The small molecule below binds the protein below.
Small molecule (SMILES): OC[C@H]1O[C@@H](O[C@@H]2[C@@H](O)[C@H](O)O[C@H](CO)[C@H]2O)[C@H](O)[C@@H](O)[C@@H]1O

Binding-site contacts:
Ligand atom O3 contacts residue ASP203 of chain 1.E at 3.3 Å (salt-bridge).
Ligand atom C4 contacts residue GLY170 of chain 1.E at 4.2 Å.
Ligand atom C2 contacts residue LEU207 of chain 1.E at 4.0 Å (hydrophobic).
Ligand atom O4 contacts residue GLN210 of chain 1.E at 2.5 Å (h-bond).
Ligand atom O4 contacts residue GLY170 of chain 1.E at 3.4 Å (h-bond).
Ligand atom C2 contacts residue THR168 of chain 1.E at 4.4 Å.
Ligand atom O4 contacts residue ILE266 of chain 1.E at 4.4 Å.
Ligand atom O3 contacts residue LEU207 of chain 1.E at 3.9 Å.
Ligand atom C6 contacts residue GLY206 of chain 1.E at 4.2 Å.
Ligand atom C3 contacts residue GLY170 of chain 1.E at 4.0 Å.
Ligand atom C6 contacts residue ILE266 of chain 1.E at 3.8 Å (hydrophobic).
Ligand atom O4 contacts residue PRO202 of chain 1.E at 3.7 Å.
Ligand atom O5 contacts residue LEU207 of chain 1.E at 4.3 Å.
Ligand atom C2 contacts residue ASP203 of chain 1.E at 3.3 Å.
Ligand atom O4 contacts residue ASP171 of chain 1.E at 4.0 Å.
Ligand atom O5 contacts residue GLY206 of chain 1.E at 3.9 Å.
Ligand atom O3 contacts residue THR168 of chain 1.E at 2.8 Å (h-bond).
Ligand atom O6 contacts residue GLY206 of chain 1.E at 4.3 Å.
Ligand atom O2 contacts residue ASP203 of chain 1.E at 2.7 Å (salt-bridge).
Ligand atom C1 contacts residue GLY206 of chain 1.E at 4.3 Å.
Ligand atom O2 contacts residue THR168 of chain 1.E at 3.9 Å.
Ligand atom C1 contacts residue ASP203 of chain 1.E at 3.9 Å.
Ligand atom C4 contacts residue GLN210 of chain 1.E at 3.3 Å.
Ligand atom C4 contacts residue PRO202 of chain 1.E at 3.6 Å (hydrophobic).
Ligand atom C3 contacts residue PRO202 of chain 1.E at 4.2 Å (hydrophobic).
Ligand atom O3 contacts residue PRO202 of chain 1.E at 3.7 Å.
Ligand atom C5 contacts residue GLN210 of chain 1.E at 4.0 Å.
Ligand atom C3 contacts residue ASP203 of chain 1.E at 3.9 Å.
Ligand atom O3 contacts residue GLY206 of chain 1.E at 4.0 Å.
Ligand atom O3 contacts residue LYS169 of chain 1.E at 3.6 Å.
Ligand atom O4 contacts residue GLY206 of chain 1.E at 3.4 Å.
Ligand atom C4 contacts residue GLY206 of chain 1.E at 4.3 Å.
Ligand atom C2 contacts residue GLY206 of chain 1.E at 4.4 Å.
Ligand atom C3 contacts residue THR168 of chain 1.E at 4.0 Å.
Ligand atom C4 contacts residue LEU207 of chain 1.E at 4.1 Å (hydrophobic).
Ligand atom C3 contacts residue LEU207 of chain 1.E at 4.5 Å (hydrophobic).
Ligand atom O3 contacts residue GLY170 of chain 1.E at 3.0 Å (h-bond).
Ligand atom C6 contacts residue GLN210 of chain 1.E at 3.4 Å.
Ligand atom O6 contacts residue PRO202 of chain 1.E at 4.1 Å.

Sequence of chain 1.E:
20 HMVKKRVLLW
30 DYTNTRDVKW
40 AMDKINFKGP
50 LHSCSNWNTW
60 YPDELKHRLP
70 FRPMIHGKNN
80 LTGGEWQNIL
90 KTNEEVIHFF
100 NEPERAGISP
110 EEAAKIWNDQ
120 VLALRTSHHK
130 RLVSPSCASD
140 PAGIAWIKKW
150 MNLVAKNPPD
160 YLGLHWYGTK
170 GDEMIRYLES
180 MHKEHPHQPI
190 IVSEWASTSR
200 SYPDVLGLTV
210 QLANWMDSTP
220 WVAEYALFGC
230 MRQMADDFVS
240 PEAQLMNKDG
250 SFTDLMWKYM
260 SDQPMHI